Sequence of chain 1.F:
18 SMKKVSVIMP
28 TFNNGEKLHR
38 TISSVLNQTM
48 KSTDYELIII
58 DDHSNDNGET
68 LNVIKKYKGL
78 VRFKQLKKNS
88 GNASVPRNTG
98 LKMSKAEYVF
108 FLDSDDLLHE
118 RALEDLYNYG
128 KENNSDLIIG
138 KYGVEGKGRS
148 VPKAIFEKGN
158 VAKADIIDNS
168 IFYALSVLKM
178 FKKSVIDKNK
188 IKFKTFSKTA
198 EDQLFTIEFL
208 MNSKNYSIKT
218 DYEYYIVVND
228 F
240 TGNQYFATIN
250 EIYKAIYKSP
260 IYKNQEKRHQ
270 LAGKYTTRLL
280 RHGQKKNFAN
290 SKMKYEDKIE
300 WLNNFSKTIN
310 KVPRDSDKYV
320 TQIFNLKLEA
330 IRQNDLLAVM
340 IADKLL

This small molecule binds to this protein.
Small molecule (SMILES): O=P(O)(O)OC[C@H](O)[C@H](O)[C@H](O)COP(=O)(O)OC[C@H](O)[C@H](O)[C@H](O)COP(=O)(O)OC[C@@H](O)[C@@H](O)[C@@H](O)CO

Binding-site contacts:
Ligand atom OAO contacts residue THR320 of chain 1.F at 2.8 Å (h-bond).
Ligand atom OAX contacts residue ARG280 of chain 1.F at 3.5 Å.
Ligand atom OAA contacts residue LYS273 of chain 1.F at 3.4 Å.
Ligand atom CAR contacts residue THR196 of chain 1.F at 3.4 Å.
Ligand atom OAI contacts residue HIS281 of chain 1.F at 3.7 Å.
Ligand atom OAP contacts residue LEU172 of chain 1.F at 2.8 Å (h-bond).
Ligand atom OAJ contacts residue TYR170 of chain 1.F at 2.8 Å (h-bond).
Ligand atom CAU contacts residue HIS281 of chain 1.F at 3.5 Å.
Ligand atom OAH contacts residue HIS281 of chain 1.F at 3.5 Å (h-bond).
Ligand atom CAR contacts residue GLN283 of chain 1.F at 3.7 Å.
Ligand atom OAQ contacts residue LYS150 of chain 1.F at 2.7 Å (salt-bridge).
Ligand atom OAK contacts residue GLN200 of chain 1.F at 3.2 Å (h-bond).
Ligand atom OAX contacts residue TYR170 of chain 1.F at 2.9 Å (h-bond).
Ligand atom OAQ contacts residue ALA151 of chain 1.F at 2.6 Å (h-bond).
Ligand atom OAP contacts residue TYR170 of chain 1.F at 3.5 Å (h-bond).
Ligand atom PBL contacts residue ARG280 of chain 1.F at 3.5 Å.
Ligand atom OAK contacts residue ALA197 of chain 1.F at 3.6 Å.
Ligand atom OAQ contacts residue PRO149 of chain 1.F at 3.7 Å.
Ligand atom PBL contacts residue TYR170 of chain 1.F at 3.4 Å.
Ligand atom CAS contacts residue ARG280 of chain 1.F at 3.4 Å.
Ligand atom CBC contacts residue GLN200 of chain 1.F at 3.4 Å.
Ligand atom OAB contacts residue LEU172 of chain 1.F at 3.6 Å.
Ligand atom CAU contacts residue TYR170 of chain 1.F at 3.5 Å (hydrophobic).
Ligand atom CBD contacts residue ASP199 of chain 1.F at 3.7 Å.
Ligand atom OAD contacts residue THR196 of chain 1.F at 3.6 Å (h-bond).
Ligand atom OAB contacts residue ALA171 of chain 1.F at 3.6 Å.
Ligand atom OAD contacts residue GLN283 of chain 1.F at 3.0 Å (h-bond).
Ligand atom OAY contacts residue SER173 of chain 1.F at 3.7 Å.
Ligand atom OAB contacts residue PRO149 of chain 1.F at 3.5 Å.
Ligand atom OAL contacts residue ALA151 of chain 1.F at 3.7 Å.
Ligand atom OAF contacts residue ASP199 of chain 1.F at 2.4 Å (salt-bridge).
Ligand atom OAO contacts residue ARG280 of chain 1.F at 2.3 Å (salt-bridge).
Ligand atom OAA contacts residue TYR170 of chain 1.F at 3.1 Å (h-bond).
Ligand atom OAK contacts residue ASP199 of chain 1.F at 2.7 Å (salt-bridge).
Ligand atom CAW contacts residue PRO149 of chain 1.F at 3.6 Å (hydrophobic).
Ligand atom OAP contacts residue ARG277 of chain 1.F at 2.7 Å (salt-bridge).
Ligand atom OBA contacts residue ARG277 of chain 1.F at 3.6 Å (salt-bridge).
Ligand atom PBM contacts residue LEU172 of chain 1.F at 3.6 Å.
Ligand atom OAP contacts residue ALA171 of chain 1.F at 3.5 Å (h-bond).
Ligand atom OAO contacts residue THR276 of chain 1.F at 3.2 Å.